The small molecule below binds the protein below.
Small molecule (SMILES): O=Cc1ccc(S(=O)(=O)N2CCCc3ccccc32)cc1

Sequence of chain 2.B:
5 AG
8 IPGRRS

Sequence of chain 2.A:
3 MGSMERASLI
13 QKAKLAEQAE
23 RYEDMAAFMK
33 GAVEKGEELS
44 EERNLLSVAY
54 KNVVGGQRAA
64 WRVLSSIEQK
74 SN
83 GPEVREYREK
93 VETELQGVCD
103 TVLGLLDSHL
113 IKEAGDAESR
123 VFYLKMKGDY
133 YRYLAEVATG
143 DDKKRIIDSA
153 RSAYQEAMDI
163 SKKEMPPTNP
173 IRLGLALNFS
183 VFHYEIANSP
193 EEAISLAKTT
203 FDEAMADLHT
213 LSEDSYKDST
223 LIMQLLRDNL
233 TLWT

Binding-site contacts:
Ligand atom C12 contacts residue PRO9 of chain 2.B at 3.4 Å (hydrophobic).
Ligand atom C04 contacts residue LYS127 of chain 2.A at 3.0 Å.
Ligand atom C21 contacts residue PHE124 of chain 2.A at 3.6 Å (hydrophobic).
Ligand atom C18 contacts residue ILE224 of chain 2.A at 4.0 Å (hydrophobic).
Ligand atom C14 contacts residue ARG12 of chain 2.B at 3.7 Å.
Ligand atom C20 contacts residue ASN47 of chain 2.A at 3.4 Å.
Ligand atom C05 contacts residue PRO172 of chain 2.A at 3.5 Å (hydrophobic).
Ligand atom C04 contacts residue ILE173 of chain 2.A at 3.6 Å (hydrophobic).
Ligand atom C20 contacts residue PHE124 of chain 2.A at 3.9 Å (hydrophobic).
Ligand atom C11 contacts residue GLY10 of chain 2.B at 3.3 Å.
Ligand atom C13 contacts residue ARG12 of chain 2.B at 3.8 Å.
Ligand atom C12 contacts residue ARG11 of chain 2.B at 3.9 Å.
Ligand atom C17 contacts residue ILE224 of chain 2.A at 3.5 Å (hydrophobic).
Ligand atom C10 contacts residue ARG12 of chain 2.B at 3.9 Å.
Ligand atom O08 contacts residue ASN47 of chain 2.A at 3.3 Å (h-bond).
Ligand atom C06 contacts residue ILE173 of chain 2.A at 3.3 Å (hydrophobic).
Ligand atom N09 contacts residue ARG12 of chain 2.B at 3.8 Å.
Ligand atom C03 contacts residue LYS127 of chain 2.A at 2.5 Å.
Ligand atom C21 contacts residue ASN47 of chain 2.A at 4.1 Å.
Ligand atom C15 contacts residue ARG12 of chain 2.B at 3.6 Å.
Ligand atom C15 contacts residue ASP220 of chain 2.A at 4.0 Å.
Ligand atom C16 contacts residue ILE224 of chain 2.A at 3.8 Å (hydrophobic).
Ligand atom C16 contacts residue ASP220 of chain 2.A at 3.7 Å.
Ligand atom C17 contacts residue ARG12 of chain 2.B at 3.8 Å.
Ligand atom C21 contacts residue ILE173 of chain 2.A at 3.5 Å (hydrophobic).
Ligand atom C12 contacts residue ARG12 of chain 2.B at 4.0 Å.
Ligand atom C10 contacts residue PEG1 of chain 2.D at 3.2 Å.
Ligand atom C04 contacts residue PRO172 of chain 2.A at 3.4 Å (hydrophobic).
Ligand atom C17 contacts residue LEU223 of chain 2.A at 3.7 Å (hydrophobic).
Ligand atom C16 contacts residue ARG12 of chain 2.B at 3.8 Å.
Ligand atom C11 contacts residue PRO9 of chain 2.B at 3.8 Å (hydrophobic).
Ligand atom C21 contacts residue LYS127 of chain 2.A at 3.8 Å.
Ligand atom C05 contacts residue ILE173 of chain 2.A at 3.5 Å (hydrophobic).
Ligand atom C03 contacts residue ILE173 of chain 2.A at 3.6 Å (hydrophobic).
Ligand atom C12 contacts residue GLY10 of chain 2.B at 4.0 Å.
Ligand atom C02 contacts residue ILE8 of chain 2.B at 3.8 Å (hydrophobic).
Ligand atom C20 contacts residue ILE173 of chain 2.A at 3.4 Å (hydrophobic).
Ligand atom C02 contacts residue LYS127 of chain 2.A at 1.4 Å.
Ligand atom O19 contacts residue PRO172 of chain 2.A at 3.2 Å.
Ligand atom C18 contacts residue ARG12 of chain 2.B at 3.8 Å.